Binding-site contacts:
Ligand atom C1 contacts residue GLU123 of chain 1.A at 4.0 Å.
Ligand atom O7 contacts residue GLU122 of chain 1.A at 3.3 Å (salt-bridge).
Ligand atom O5 contacts residue GLN169 of chain 1.A at 4.2 Å.
Ligand atom C1 contacts residue VAL124 of chain 1.A at 4.2 Å (hydrophobic).
Ligand atom C5 contacts residue GLN169 of chain 1.A at 3.6 Å.
Ligand atom C7 contacts residue THR144 of chain 1.A at 4.4 Å.
Ligand atom C4 contacts residue ASN143 of chain 1.A at 4.1 Å.
Ligand atom O5 contacts residue VAL124 of chain 1.A at 3.4 Å (h-bond).
Ligand atom C5 contacts residue ASN143 of chain 1.A at 3.6 Å.
Ligand atom O5 contacts residue ASN143 of chain 1.A at 2.4 Å (h-bond).
Ligand atom O7 contacts residue ASN143 of chain 1.A at 3.0 Å (h-bond).
Ligand atom C7 contacts residue ASN143 of chain 1.A at 3.1 Å.
Ligand atom C2 contacts residue GLU122 of chain 1.A at 4.1 Å.
Ligand atom C6 contacts residue VAL124 of chain 1.A at 4.2 Å (hydrophobic).
Ligand atom C4 contacts residue GLU123 of chain 1.A at 4.5 Å.
Ligand atom C4 contacts residue GLN169 of chain 1.A at 4.0 Å.
Ligand atom C3 contacts residue ASN143 of chain 1.A at 3.7 Å.
Ligand atom C7 contacts residue GLU122 of chain 1.A at 4.2 Å.
Ligand atom C3 contacts residue GLN169 of chain 1.A at 3.6 Å.
Ligand atom C6 contacts residue LYS173 of chain 1.A at 4.5 Å.
Ligand atom C6 contacts residue GLU123 of chain 1.A at 3.8 Å.
Ligand atom C2 contacts residue GLN169 of chain 1.A at 4.2 Å.
Ligand atom O5 contacts residue GLU122 of chain 1.A at 4.0 Å.
Ligand atom O4 contacts residue GLN169 of chain 1.A at 4.1 Å.
Ligand atom O6 contacts residue LYS173 of chain 1.A at 3.6 Å.
Ligand atom O6 contacts residue GLU123 of chain 1.A at 3.4 Å.
Ligand atom N2 contacts residue THR144 of chain 1.A at 4.4 Å.
Ligand atom O6 contacts residue VAL124 of chain 1.A at 3.0 Å (h-bond).
Ligand atom C5 contacts residue GLU123 of chain 1.A at 4.3 Å.
Ligand atom C1 contacts residue GLN169 of chain 1.A at 3.9 Å.
Ligand atom C1 contacts residue GLU122 of chain 1.A at 3.8 Å.
Ligand atom C5 contacts residue VAL124 of chain 1.A at 4.4 Å (hydrophobic).
Ligand atom O5 contacts residue GLU123 of chain 1.A at 3.3 Å.
Ligand atom C8 contacts residue THR144 of chain 1.A at 3.9 Å.
Ligand atom C2 contacts residue ASN143 of chain 1.A at 2.3 Å.
Ligand atom N2 contacts residue ASN143 of chain 1.A at 2.8 Å (h-bond).
Ligand atom C1 contacts residue ASN143 of chain 1.A at 1.4 Å.
Ligand atom C8 contacts residue ASN143 of chain 1.A at 4.3 Å.

A protein and the small-molecule ligand that binds it are described below.
Small molecule (SMILES): CC(=O)N[C@@H]1[C@@H](O)[C@H](O)[C@@H](CO)O[C@H]1O

Sequence of chain 1.A:
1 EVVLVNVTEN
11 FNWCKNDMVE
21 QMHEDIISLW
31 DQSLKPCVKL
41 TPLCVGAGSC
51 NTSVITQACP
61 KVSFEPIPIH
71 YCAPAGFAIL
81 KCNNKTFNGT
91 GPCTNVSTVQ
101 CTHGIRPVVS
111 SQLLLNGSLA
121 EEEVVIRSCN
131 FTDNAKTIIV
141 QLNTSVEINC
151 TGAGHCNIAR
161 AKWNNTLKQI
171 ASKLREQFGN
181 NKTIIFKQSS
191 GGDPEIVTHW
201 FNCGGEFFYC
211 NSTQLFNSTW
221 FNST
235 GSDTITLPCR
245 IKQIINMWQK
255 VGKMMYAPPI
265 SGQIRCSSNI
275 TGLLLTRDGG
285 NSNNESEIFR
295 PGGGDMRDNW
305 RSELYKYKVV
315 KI